Sequence of chain 1.B:
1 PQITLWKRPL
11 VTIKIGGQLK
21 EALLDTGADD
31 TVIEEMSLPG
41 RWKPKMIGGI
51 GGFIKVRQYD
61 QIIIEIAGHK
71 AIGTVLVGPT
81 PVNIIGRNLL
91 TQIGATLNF

Sequence of chain 1.A:
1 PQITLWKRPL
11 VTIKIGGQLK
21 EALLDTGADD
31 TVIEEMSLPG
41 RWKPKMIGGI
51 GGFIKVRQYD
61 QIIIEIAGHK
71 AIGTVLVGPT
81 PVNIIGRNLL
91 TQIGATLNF

A small-molecule ligand and the protein it binds are described below.
Small molecule (SMILES): CC(C)CN(C[C@@H](O)[C@H](Cc1ccccc1)NC(=O)O[C@H]1C[C@@H]2C[C@H]3[C@H](OC[C@H]31)O2)S(=O)(=O)c1ccc2nc(NC3CC3)sc2c1

Binding-site contacts:
Ligand atom C17 contacts residue ASP25 of chain 1.A at 3.5 Å.
Ligand atom C32 contacts residue ASP25 of chain 1.B at 3.3 Å.
Ligand atom C16 contacts residue GLY27 of chain 1.B at 3.7 Å.
Ligand atom O42 contacts residue ASP29 of chain 1.A at 3.6 Å (salt-bridge).
Ligand atom C31 contacts residue GLY48 of chain 1.A at 3.3 Å.
Ligand atom C55 contacts residue ASP30 of chain 1.B at 3.3 Å.
Ligand atom C15 contacts residue LEU23 of chain 1.A at 3.7 Å (hydrophobic).
Ligand atom O10 contacts residue GLY49 of chain 1.B at 3.3 Å.
Ligand atom C36 contacts residue GLY49 of chain 1.A at 3.5 Å.
Ligand atom O18 contacts residue ASP25 of chain 1.A at 2.8 Å (salt-bridge).
Ligand atom O10 contacts residue ILE50 of chain 1.A at 3.2 Å.
Ligand atom C28 contacts residue ASP29 of chain 1.A at 3.6 Å.
Ligand atom C56 contacts residue LYS45 of chain 1.B at 3.6 Å.
Ligand atom C16 contacts residue ASP25 of chain 1.B at 3.2 Å.
Ligand atom C57 contacts residue ASP29 of chain 1.B at 3.3 Å.
Ligand atom N20 contacts residue GLY27 of chain 1.A at 3.4 Å (h-bond).
Ligand atom C35 contacts residue VAL82 of chain 1.B at 3.6 Å (hydrophobic).
Ligand atom C26 contacts residue ILE47 of chain 1.A at 3.5 Å (hydrophobic).
Ligand atom N54 contacts residue ASP30 of chain 1.B at 2.5 Å (salt-bridge).
Ligand atom C13 contacts residue GLY27 of chain 1.B at 3.7 Å.
Ligand atom O9 contacts residue ILE84 of chain 1.B at 3.6 Å.
Ligand atom C53 contacts residue ILE47 of chain 1.B at 3.7 Å (hydrophobic).
Ligand atom C27 contacts residue GLY48 of chain 1.A at 3.4 Å.
Ligand atom C36 contacts residue ILE50 of chain 1.A at 3.6 Å (hydrophobic).
Ligand atom O18 contacts residue GLY27 of chain 1.A at 3.6 Å.
Ligand atom C17 contacts residue ASP25 of chain 1.B at 3.3 Å.
Ligand atom O23 contacts residue ALA28 of chain 1.A at 3.6 Å.
Ligand atom C6 contacts residue ALA28 of chain 1.B at 3.5 Å (hydrophobic).
Ligand atom C7 contacts residue ALA28 of chain 1.B at 3.5 Å (hydrophobic).
Ligand atom N52 contacts residue ASP30 of chain 1.B at 3.2 Å (salt-bridge).
Ligand atom C7 contacts residue ASP30 of chain 1.B at 3.4 Å.
Ligand atom C34 contacts residue VAL82 of chain 1.B at 3.5 Å (hydrophobic).
Ligand atom O18 contacts residue ASP25 of chain 1.B at 2.5 Å (salt-bridge).
Ligand atom C4 contacts residue GLY48 of chain 1.B at 3.3 Å.
Ligand atom C12 contacts residue GLY27 of chain 1.B at 3.4 Å.
Ligand atom C53 contacts residue ASP30 of chain 1.B at 3.4 Å.
Ligand atom C33 contacts residue GLY27 of chain 1.A at 3.6 Å.
Ligand atom O42 contacts residue ASP30 of chain 1.A at 3.2 Å (salt-bridge).
Ligand atom C15 contacts residue GLY27 of chain 1.B at 3.7 Å.
Ligand atom O29 contacts residue ASP29 of chain 1.A at 2.8 Å (salt-bridge).